Sequence of chain 1.B:
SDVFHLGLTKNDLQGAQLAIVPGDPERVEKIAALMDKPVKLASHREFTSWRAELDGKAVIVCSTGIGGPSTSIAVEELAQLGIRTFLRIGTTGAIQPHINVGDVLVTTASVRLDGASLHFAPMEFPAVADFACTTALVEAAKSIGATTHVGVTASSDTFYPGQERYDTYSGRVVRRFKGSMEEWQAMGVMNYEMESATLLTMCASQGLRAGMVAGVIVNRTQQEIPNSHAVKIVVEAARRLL

A small-molecule ligand and the protein it binds are described below.
Small molecule (SMILES): O=c1ccn2c(n1)O[C@H]1[C@H](O)[C@@H](CO)O[C@H]12

Sequence of chain 1.D:
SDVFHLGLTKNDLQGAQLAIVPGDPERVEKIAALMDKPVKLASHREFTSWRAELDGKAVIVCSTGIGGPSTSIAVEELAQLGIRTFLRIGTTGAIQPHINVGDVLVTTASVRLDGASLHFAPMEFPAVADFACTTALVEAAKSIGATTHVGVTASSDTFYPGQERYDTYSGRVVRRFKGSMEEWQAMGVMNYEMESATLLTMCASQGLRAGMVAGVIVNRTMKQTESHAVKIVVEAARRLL

Binding-site contacts:
Ligand atom C2' contacts residue MET197 of chain 1.D at 3.7 Å (hydrophobic).
Ligand atom O4' contacts residue THR94 of chain 1.D at 3.2 Å (h-bond).
Ligand atom O2 contacts residue MET197 of chain 1.D at 3.2 Å.
Ligand atom C4' contacts residue PO41 of chain 1.I at 3.7 Å.
Ligand atom C4 contacts residue GLN166 of chain 1.D at 3.8 Å.
Ligand atom O4' contacts residue ARG48 of chain 1.B at 3.6 Å.
Ligand atom O3' contacts residue ILE69 of chain 1.D at 3.8 Å.
Ligand atom C4 contacts residue TYR195 of chain 1.D at 4.0 Å (hydrophobic).
Ligand atom C5 contacts residue ILE220 of chain 1.D at 3.8 Å (hydrophobic).
Ligand atom O4 contacts residue GLN166 of chain 1.D at 3.0 Å (h-bond).
Ligand atom C5' contacts residue PHE162 of chain 1.D at 3.6 Å (hydrophobic).
Ligand atom C2' contacts residue GLU198 of chain 1.D at 3.6 Å.
Ligand atom C2 contacts residue GLU196 of chain 1.D at 3.8 Å.
Ligand atom O4' contacts residue PO41 of chain 1.I at 3.4 Å (h-bond).
Ligand atom C3' contacts residue PO41 of chain 1.I at 3.6 Å.
Ligand atom O5' contacts residue HIS8 of chain 1.B at 2.6 Å (h-bond).
Ligand atom O3' contacts residue PO41 of chain 1.I at 2.5 Å (h-bond).
Ligand atom O4 contacts residue GLY96 of chain 1.D at 3.8 Å.
Ligand atom C1' contacts residue PO41 of chain 1.I at 3.1 Å.
Ligand atom N3 contacts residue TYR195 of chain 1.D at 3.9 Å.
Ligand atom N3 contacts residue PHE162 of chain 1.D at 4.0 Å.
Ligand atom O5' contacts residue PHE162 of chain 1.D at 3.5 Å.
Ligand atom O4 contacts residue ARG168 of chain 1.D at 3.5 Å (salt-bridge).
Ligand atom C2' contacts residue PO41 of chain 1.I at 3.6 Å.
Ligand atom C5 contacts residue GLY96 of chain 1.D at 3.8 Å.
Ligand atom C4 contacts residue PHE162 of chain 1.D at 3.9 Å (hydrophobic).
Ligand atom N3 contacts residue GLN166 of chain 1.D at 3.4 Å (h-bond).
Ligand atom O3' contacts residue GLU198 of chain 1.D at 2.6 Å (salt-bridge).
Ligand atom C1' contacts residue THR94 of chain 1.D at 3.3 Å.
Ligand atom C4 contacts residue GLY96 of chain 1.D at 3.9 Å.
Ligand atom C5 contacts residue THR95 of chain 1.D at 3.9 Å.
Ligand atom C6 contacts residue ILE220 of chain 1.D at 3.8 Å (hydrophobic).
Ligand atom N1 contacts residue THR94 of chain 1.D at 3.4 Å (h-bond).
Ligand atom C5' contacts residue HIS8 of chain 1.B at 3.5 Å.
Ligand atom C5' contacts residue MET197 of chain 1.D at 3.9 Å (hydrophobic).
Ligand atom C3' contacts residue GLU198 of chain 1.D at 3.2 Å.
Ligand atom C6 contacts residue THR95 of chain 1.D at 4.0 Å.
Ligand atom O2 contacts residue GLU196 of chain 1.D at 3.8 Å.
Ligand atom C6 contacts residue THR94 of chain 1.D at 3.4 Å.
Ligand atom N3 contacts residue GLU196 of chain 1.D at 3.9 Å.